Sequence of chain 1.U:
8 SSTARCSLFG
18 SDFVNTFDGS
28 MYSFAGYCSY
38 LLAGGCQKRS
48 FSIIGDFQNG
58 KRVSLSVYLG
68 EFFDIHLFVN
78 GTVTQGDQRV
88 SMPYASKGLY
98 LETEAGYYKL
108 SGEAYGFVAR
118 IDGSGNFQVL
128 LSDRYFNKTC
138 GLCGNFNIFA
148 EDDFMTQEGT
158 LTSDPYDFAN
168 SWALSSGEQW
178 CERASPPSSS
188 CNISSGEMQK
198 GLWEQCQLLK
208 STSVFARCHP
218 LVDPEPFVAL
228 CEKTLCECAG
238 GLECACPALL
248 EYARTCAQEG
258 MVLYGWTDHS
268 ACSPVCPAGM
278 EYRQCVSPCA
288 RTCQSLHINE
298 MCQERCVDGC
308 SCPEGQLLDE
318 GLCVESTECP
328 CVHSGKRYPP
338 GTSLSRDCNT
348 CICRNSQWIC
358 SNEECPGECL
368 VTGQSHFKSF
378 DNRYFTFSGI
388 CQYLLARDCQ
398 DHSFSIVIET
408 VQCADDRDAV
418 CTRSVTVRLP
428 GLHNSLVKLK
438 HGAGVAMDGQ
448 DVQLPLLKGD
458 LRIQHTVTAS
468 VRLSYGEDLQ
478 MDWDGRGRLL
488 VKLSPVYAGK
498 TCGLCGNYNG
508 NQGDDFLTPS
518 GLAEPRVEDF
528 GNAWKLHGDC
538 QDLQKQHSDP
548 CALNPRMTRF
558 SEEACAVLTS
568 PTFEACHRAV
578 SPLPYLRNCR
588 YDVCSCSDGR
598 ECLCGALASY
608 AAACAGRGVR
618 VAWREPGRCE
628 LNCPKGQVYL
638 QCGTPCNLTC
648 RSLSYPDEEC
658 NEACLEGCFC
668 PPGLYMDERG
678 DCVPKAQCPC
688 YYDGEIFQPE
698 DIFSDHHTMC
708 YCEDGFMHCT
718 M

The small molecule below binds the protein below.
Small molecule (SMILES): CC(=O)N[C@@H]1[C@@H](O)[C@H](O)[C@@H](CO)O[C@H]1O

Binding-site contacts:
Ligand atom C1 contacts residue ASN134 of chain 1.U at 1.5 Å.
Ligand atom C4 contacts residue ASN134 of chain 1.U at 4.2 Å.
Ligand atom O5 contacts residue ASN134 of chain 1.U at 2.2 Å (h-bond).
Ligand atom C2 contacts residue ASN134 of chain 1.U at 2.7 Å.
Ligand atom C5 contacts residue ASN134 of chain 1.U at 3.5 Å.
Ligand atom C8 contacts residue ASP149 of chain 1.U at 3.9 Å.
Ligand atom C7 contacts residue ASN134 of chain 1.U at 3.5 Å.
Ligand atom O7 contacts residue ASN134 of chain 1.U at 3.5 Å (h-bond).
Ligand atom N2 contacts residue ASN134 of chain 1.U at 3.2 Å (h-bond).
Ligand atom C3 contacts residue ASN134 of chain 1.U at 4.0 Å.
Ligand atom C8 contacts residue ASN144 of chain 1.U at 4.1 Å.